This small molecule binds to this protein.
Small molecule (SMILES): Nc1ncnc2c1ncn2[C@@H]1O[C@H](CO[P](=O)(O)O[P](=O)(O)CP(=O)(O)O)[C@@H](O)[C@H]1O

Sequence of chain 1.F:
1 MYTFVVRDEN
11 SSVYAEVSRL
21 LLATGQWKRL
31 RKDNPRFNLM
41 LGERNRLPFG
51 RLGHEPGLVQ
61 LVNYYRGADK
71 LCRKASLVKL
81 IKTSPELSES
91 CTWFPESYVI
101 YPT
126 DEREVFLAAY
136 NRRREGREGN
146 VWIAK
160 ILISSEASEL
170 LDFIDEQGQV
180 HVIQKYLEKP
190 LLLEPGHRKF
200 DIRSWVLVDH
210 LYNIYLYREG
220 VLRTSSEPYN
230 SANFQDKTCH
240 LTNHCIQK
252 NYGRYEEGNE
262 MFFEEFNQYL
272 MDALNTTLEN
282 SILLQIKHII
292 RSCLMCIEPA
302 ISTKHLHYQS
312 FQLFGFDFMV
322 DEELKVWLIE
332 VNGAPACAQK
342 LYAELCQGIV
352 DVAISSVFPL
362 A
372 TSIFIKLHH

Binding-site contacts:
Ligand atom O2' contacts residue THR241 of chain 1.F at 2.8 Å (h-bond).
Ligand atom N3 contacts residue TYR185 of chain 1.F at 3.3 Å.
Ligand atom C2 contacts residue TYR185 of chain 1.F at 3.2 Å (hydrophobic).
Ligand atom PB contacts residue MG1 of chain 1.U at 3.6 Å.
Ligand atom C2 contacts residue LEU186 of chain 1.F at 3.7 Å (hydrophobic).
Ligand atom N6 contacts residue GLN183 of chain 1.F at 3.4 Å (h-bond).
Ligand atom O2A contacts residue LYS150 of chain 1.F at 3.1 Å (salt-bridge).
Ligand atom O1B contacts residue MG1 of chain 1.U at 2.2 Å.
Ligand atom O1B contacts residue GLU331 of chain 1.F at 2.7 Å (salt-bridge).
Ligand atom O3' contacts residue ASN242 of chain 1.F at 3.5 Å (h-bond).
Ligand atom C5' contacts residue ASN242 of chain 1.F at 3.7 Å.
Ligand atom C8 contacts residue LYS150 of chain 1.F at 3.2 Å.
Ligand atom O2G contacts residue MG1 of chain 1.U at 2.8 Å.
Ligand atom O1B contacts residue LYS74 of chain 1.F at 3.2 Å (salt-bridge).
Ligand atom O1G contacts residue GLU331 of chain 1.F at 2.9 Å (salt-bridge).
Ligand atom O2G contacts residue GLU331 of chain 1.F at 2.7 Å (salt-bridge).
Ligand atom N6 contacts residue LYS184 of chain 1.F at 2.9 Å (salt-bridge).
Ligand atom O1G contacts residue ASP318 of chain 1.F at 2.7 Å (salt-bridge).
Ligand atom O3' contacts residue THR241 of chain 1.F at 3.3 Å (h-bond).
Ligand atom C3B contacts residue GLU331 of chain 1.F at 3.7 Å.
Ligand atom O3G contacts residue ARG222 of chain 1.F at 3.0 Å (salt-bridge).
Ligand atom PB contacts residue GLU331 of chain 1.F at 3.6 Å.
Ligand atom N7 contacts residue LYS150 of chain 1.F at 2.8 Å (salt-bridge).
Ligand atom N7 contacts residue ILE148 of chain 1.F at 3.8 Å.
Ligand atom O4' contacts residue LEU240 of chain 1.F at 3.6 Å.
Ligand atom O2G contacts residue ASN333 of chain 1.F at 2.8 Å (h-bond).
Ligand atom C1' contacts residue HIS239 of chain 1.F at 3.7 Å.
Ligand atom O5' contacts residue ASN242 of chain 1.F at 3.6 Å (h-bond).
Ligand atom PG contacts residue GLU331 of chain 1.F at 3.1 Å.
Ligand atom N7 contacts residue GLN183 of chain 1.F at 3.8 Å.
Ligand atom N1 contacts residue TYR185 of chain 1.F at 3.4 Å.
Ligand atom O3' contacts residue ASP200 of chain 1.F at 3.6 Å.
Ligand atom N3 contacts residue LYS198 of chain 1.F at 3.0 Å (salt-bridge).
Ligand atom O2' contacts residue HIS239 of chain 1.F at 3.7 Å.
Ligand atom N1 contacts residue LEU186 of chain 1.F at 3.0 Å (h-bond).
Ligand atom C2 contacts residue LYS198 of chain 1.F at 3.7 Å.
Ligand atom C8 contacts residue ILE148 of chain 1.F at 3.7 Å (hydrophobic).
Ligand atom O1G contacts residue ARG222 of chain 1.F at 3.4 Å (salt-bridge).
Ligand atom O1A contacts residue GLU331 of chain 1.F at 2.7 Å (salt-bridge).
Ligand atom C4' contacts residue ASN242 of chain 1.F at 3.5 Å.